This small molecule binds to this protein.
Small molecule (SMILES): O=P(O)(O)OC[C@H]1O[C@H](COP(=O)(O)O)[C@@H](O)[C@@H]1O

Binding-site contacts:
Ligand atom C1 contacts residue ASP121 of chain 2.B at 3.6 Å.
Ligand atom P2 contacts residue ASN212 of chain 2.B at 3.8 Å.
Ligand atom O3 contacts residue MET248 of chain 2.B at 3.0 Å (h-bond).
Ligand atom O4P contacts residue ASN212 of chain 2.B at 3.7 Å.
Ligand atom O1 contacts residue ASP121 of chain 2.B at 2.5 Å (salt-bridge).
Ligand atom P2 contacts residue LYS274 of chain 2.B at 3.6 Å.
Ligand atom O5P contacts residue TYR215 of chain 2.B at 3.0 Å (h-bond).
Ligand atom P1 contacts residue GLY122 of chain 2.B at 3.5 Å.
Ligand atom O2P contacts residue ASP118 of chain 2.B at 3.5 Å (salt-bridge).
Ligand atom O4P contacts residue ARG243 of chain 2.A at 3.6 Å.
Ligand atom P2 contacts residue TYR215 of chain 2.B at 3.6 Å.
Ligand atom C3 contacts residue MET248 of chain 2.B at 3.5 Å (hydrophobic).
Ligand atom O2P contacts residue LEU120 of chain 2.B at 3.5 Å (h-bond).
Ligand atom O5 contacts residue LYS274 of chain 2.B at 2.8 Å (salt-bridge).
Ligand atom C5 contacts residue LYS274 of chain 2.B at 3.7 Å.
Ligand atom O2P contacts residue ASP121 of chain 2.B at 2.7 Å.
Ligand atom O3P contacts residue GLY122 of chain 2.B at 3.6 Å.
Ligand atom O1P contacts residue MN1 of chain 2.E at 2.6 Å.
Ligand atom O2P contacts residue SER123 of chain 2.B at 3.8 Å.
Ligand atom O4 contacts residue MET248 of chain 2.B at 2.8 Å (h-bond).
Ligand atom C3 contacts residue ASP121 of chain 2.B at 3.6 Å.
Ligand atom O4 contacts residue SER247 of chain 2.B at 3.5 Å.
Ligand atom O2P contacts residue MN1 of chain 2.E at 2.7 Å.
Ligand atom O5P contacts residue LYS274 of chain 2.B at 3.2 Å (salt-bridge).
Ligand atom C4 contacts residue MET248 of chain 2.B at 3.3 Å (hydrophobic).
Ligand atom O6P contacts residue TYR244 of chain 2.B at 3.3 Å (h-bond).
Ligand atom O6P contacts residue ARG243 of chain 2.A at 3.4 Å (salt-bridge).
Ligand atom O1P contacts residue GLU97 of chain 2.B at 3.1 Å (salt-bridge).
Ligand atom O6 contacts residue LYS274 of chain 2.B at 2.9 Å (salt-bridge).
Ligand atom O6P contacts residue ASN212 of chain 2.B at 2.9 Å (h-bond).
Ligand atom C4 contacts residue GLY246 of chain 2.B at 3.6 Å.
Ligand atom P1 contacts residue MN1 of chain 2.E at 2.8 Å.
Ligand atom O4P contacts residue TYR215 of chain 2.B at 3.4 Å (h-bond).
Ligand atom O2P contacts residue GLY122 of chain 2.B at 2.4 Å (h-bond).
Ligand atom C4 contacts residue SER247 of chain 2.B at 3.8 Å.
Ligand atom P1 contacts residue ASP121 of chain 2.B at 3.3 Å.
Ligand atom O1 contacts residue MN1 of chain 2.E at 3.0 Å.
Ligand atom C6 contacts residue GLY246 of chain 2.B at 3.6 Å.
Ligand atom O5P contacts residue TYR264 of chain 2.B at 3.5 Å (h-bond).
Ligand atom O3 contacts residue ASP121 of chain 2.B at 2.5 Å (salt-bridge).

Sequence of chain 2.A:
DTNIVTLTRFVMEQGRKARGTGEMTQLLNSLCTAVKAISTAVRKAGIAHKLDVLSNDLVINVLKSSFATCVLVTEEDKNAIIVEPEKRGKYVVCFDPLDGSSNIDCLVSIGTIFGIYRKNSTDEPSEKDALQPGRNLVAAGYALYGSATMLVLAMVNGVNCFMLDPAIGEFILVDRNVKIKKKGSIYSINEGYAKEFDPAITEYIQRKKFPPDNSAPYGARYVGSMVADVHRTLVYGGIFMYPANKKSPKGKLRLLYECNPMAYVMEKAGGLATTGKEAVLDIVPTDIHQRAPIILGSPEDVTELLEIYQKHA

Sequence of chain 2.B:
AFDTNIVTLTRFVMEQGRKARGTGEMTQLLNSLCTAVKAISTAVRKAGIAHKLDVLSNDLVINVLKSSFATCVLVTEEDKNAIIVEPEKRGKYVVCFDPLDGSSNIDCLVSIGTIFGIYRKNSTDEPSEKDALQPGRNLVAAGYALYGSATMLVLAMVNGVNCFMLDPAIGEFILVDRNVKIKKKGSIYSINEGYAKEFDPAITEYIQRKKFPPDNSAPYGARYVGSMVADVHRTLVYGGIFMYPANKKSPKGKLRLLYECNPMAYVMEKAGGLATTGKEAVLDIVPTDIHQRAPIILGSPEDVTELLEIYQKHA